Sequence of chain 1.B:
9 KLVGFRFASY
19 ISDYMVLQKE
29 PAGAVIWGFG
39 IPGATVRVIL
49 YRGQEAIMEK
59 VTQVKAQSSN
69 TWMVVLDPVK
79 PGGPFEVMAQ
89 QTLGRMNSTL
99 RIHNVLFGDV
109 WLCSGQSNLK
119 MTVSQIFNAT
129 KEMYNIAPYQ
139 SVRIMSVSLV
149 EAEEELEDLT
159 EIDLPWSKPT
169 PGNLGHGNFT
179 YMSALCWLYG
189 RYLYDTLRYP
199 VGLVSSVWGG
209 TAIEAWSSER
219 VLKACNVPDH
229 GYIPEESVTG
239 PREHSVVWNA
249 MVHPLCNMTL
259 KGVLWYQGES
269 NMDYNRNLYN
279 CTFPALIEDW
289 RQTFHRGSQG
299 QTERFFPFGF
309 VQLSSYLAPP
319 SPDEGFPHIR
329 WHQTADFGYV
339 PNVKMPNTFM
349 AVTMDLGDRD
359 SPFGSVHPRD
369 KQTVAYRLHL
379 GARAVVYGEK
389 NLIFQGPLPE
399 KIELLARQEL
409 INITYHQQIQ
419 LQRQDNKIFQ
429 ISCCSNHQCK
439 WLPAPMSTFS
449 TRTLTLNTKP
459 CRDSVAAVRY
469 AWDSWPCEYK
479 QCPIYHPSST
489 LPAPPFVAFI

Binding-site contacts:
Ligand atom O6 contacts residue ARG189 of chain 1.B at 3.4 Å (salt-bridge).
Ligand atom N2 contacts residue ASN133 of chain 1.B at 4.4 Å.
Ligand atom C5 contacts residue ASN126 of chain 1.B at 3.6 Å.
Ligand atom O2 contacts residue ASP193 of chain 1.B at 4.0 Å.
Ligand atom C3 contacts residue ASN126 of chain 1.B at 3.8 Å.
Ligand atom C6 contacts residue GLU130 of chain 1.B at 3.8 Å.
Ligand atom C8 contacts residue ASN126 of chain 1.B at 4.4 Å.
Ligand atom C5 contacts residue LYS129 of chain 1.B at 4.0 Å.
Ligand atom O6 contacts residue LYS129 of chain 1.B at 4.5 Å.
Ligand atom C6 contacts residue LYS129 of chain 1.B at 3.6 Å.
Ligand atom C4 contacts residue ASN126 of chain 1.B at 4.2 Å.
Ligand atom C1 contacts residue GLU130 of chain 1.B at 4.2 Å.
Ligand atom O5 contacts residue GLU130 of chain 1.B at 3.5 Å (salt-bridge).
Ligand atom C5 contacts residue GLU130 of chain 1.B at 4.5 Å.
Ligand atom O6 contacts residue GLU130 of chain 1.B at 3.0 Å (salt-bridge).
Ligand atom C6 contacts residue ASN133 of chain 1.B at 3.7 Å.
Ligand atom O7 contacts residue ASN126 of chain 1.B at 2.8 Å (h-bond).
Ligand atom O6 contacts residue ASN133 of chain 1.B at 3.2 Å (h-bond).
Ligand atom C1 contacts residue LYS129 of chain 1.B at 4.1 Å.
Ligand atom O5 contacts residue LYS129 of chain 1.B at 3.8 Å.
Ligand atom N2 contacts residue ASN126 of chain 1.B at 3.0 Å (h-bond).
Ligand atom C8 contacts residue ASN133 of chain 1.B at 4.0 Å.
Ligand atom O5 contacts residue ASN126 of chain 1.B at 2.3 Å (h-bond).
Ligand atom C2 contacts residue ASN126 of chain 1.B at 2.4 Å.
Ligand atom C7 contacts residue ASN126 of chain 1.B at 3.1 Å.
Ligand atom C1 contacts residue ASN126 of chain 1.B at 1.4 Å.

This small molecule binds to this protein.
Small molecule (SMILES): CC(=O)N[C@H]1[C@H](O[C@H]2[C@H](O)[C@@H](NC(C)=O)CO[C@@H]2CO)O[C@H](CO)[C@@H](O[C@@H]2O[C@H](CO[C@H]3O[C@H](CO)[C@@H](O)[C@H](O)[C@@H]3O)[C@@H](O)[C@H](O[C@H]3O[C@H](CO)[C@@H](O)[C@H](O)[C@@H]3O)[C@@H]2O)[C@@H]1O